Sequence of chain 1.A:
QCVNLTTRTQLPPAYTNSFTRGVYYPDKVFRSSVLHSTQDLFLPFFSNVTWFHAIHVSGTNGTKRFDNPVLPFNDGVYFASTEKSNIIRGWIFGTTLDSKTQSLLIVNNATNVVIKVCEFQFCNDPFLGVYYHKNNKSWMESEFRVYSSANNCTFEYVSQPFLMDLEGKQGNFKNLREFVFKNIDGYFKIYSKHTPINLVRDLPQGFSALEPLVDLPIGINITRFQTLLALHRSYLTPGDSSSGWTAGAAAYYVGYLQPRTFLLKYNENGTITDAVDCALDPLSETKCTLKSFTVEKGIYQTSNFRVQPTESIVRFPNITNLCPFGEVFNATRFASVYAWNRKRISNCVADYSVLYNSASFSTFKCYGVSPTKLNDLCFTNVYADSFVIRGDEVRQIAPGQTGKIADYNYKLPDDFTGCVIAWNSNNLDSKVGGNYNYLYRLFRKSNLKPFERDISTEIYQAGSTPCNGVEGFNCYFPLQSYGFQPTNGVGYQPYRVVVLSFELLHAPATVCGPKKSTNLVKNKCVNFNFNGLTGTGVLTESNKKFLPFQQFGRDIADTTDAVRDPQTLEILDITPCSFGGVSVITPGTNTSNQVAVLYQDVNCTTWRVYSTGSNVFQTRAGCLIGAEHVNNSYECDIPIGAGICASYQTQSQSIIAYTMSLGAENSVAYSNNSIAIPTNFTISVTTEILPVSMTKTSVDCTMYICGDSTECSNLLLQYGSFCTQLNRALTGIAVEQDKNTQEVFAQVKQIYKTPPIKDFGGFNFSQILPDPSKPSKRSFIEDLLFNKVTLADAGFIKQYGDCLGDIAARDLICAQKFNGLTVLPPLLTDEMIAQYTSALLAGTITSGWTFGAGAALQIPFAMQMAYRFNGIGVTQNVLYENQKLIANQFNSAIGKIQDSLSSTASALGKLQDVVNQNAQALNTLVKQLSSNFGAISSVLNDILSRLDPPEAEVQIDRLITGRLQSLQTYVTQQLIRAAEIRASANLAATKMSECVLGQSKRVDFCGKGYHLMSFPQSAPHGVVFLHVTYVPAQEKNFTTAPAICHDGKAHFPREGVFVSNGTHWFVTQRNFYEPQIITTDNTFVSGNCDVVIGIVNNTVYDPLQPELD

A small-molecule ligand and the protein it binds are described below.
Small molecule (SMILES): CC(=O)N[C@H]1[C@H](O[C@H]2[C@H](O)[C@@H](NC(C)=O)CO[C@@H]2CO)O[C@H](CO)[C@@H](O)[C@@H]1O

Sequence of chain 1.B:
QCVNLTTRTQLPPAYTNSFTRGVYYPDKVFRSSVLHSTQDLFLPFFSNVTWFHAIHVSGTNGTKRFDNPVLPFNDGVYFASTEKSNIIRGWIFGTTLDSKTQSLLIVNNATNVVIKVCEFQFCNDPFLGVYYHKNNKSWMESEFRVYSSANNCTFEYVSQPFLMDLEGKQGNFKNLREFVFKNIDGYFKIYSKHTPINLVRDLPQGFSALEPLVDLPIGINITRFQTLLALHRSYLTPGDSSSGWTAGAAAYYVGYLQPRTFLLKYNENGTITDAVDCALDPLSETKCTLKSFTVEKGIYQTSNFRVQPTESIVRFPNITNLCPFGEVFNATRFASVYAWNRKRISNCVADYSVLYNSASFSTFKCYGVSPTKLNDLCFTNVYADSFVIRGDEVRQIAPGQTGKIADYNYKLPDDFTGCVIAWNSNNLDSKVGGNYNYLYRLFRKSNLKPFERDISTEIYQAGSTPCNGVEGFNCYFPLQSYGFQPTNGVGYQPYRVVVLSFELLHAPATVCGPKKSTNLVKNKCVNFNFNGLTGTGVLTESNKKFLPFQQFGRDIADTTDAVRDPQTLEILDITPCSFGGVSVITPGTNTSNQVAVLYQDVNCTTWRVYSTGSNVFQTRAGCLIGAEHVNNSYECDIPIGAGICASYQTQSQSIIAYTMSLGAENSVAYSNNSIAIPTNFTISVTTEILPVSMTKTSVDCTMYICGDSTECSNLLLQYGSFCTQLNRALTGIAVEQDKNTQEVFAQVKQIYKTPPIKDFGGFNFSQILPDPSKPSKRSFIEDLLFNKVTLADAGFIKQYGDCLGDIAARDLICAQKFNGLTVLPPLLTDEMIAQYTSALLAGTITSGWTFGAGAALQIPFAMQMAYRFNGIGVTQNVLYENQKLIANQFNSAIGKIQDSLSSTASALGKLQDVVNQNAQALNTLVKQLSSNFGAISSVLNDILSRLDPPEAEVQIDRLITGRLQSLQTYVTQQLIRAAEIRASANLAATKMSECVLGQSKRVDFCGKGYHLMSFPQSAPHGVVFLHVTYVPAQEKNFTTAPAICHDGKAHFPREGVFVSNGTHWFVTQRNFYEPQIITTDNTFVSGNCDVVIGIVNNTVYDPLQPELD

Binding-site contacts:
Ligand atom C7 contacts residue ILE834 of chain 1.A at 4.5 Å (hydrophobic).
Ligand atom N2 contacts residue GLN644 of chain 1.B at 4.4 Å.
Ligand atom N2 contacts residue ASN616 of chain 1.B at 3.0 Å (h-bond).
Ligand atom C8 contacts residue GLN644 of chain 1.B at 3.9 Å.
Ligand atom C8 contacts residue ARG646 of chain 1.B at 4.2 Å.
Ligand atom C8 contacts residue THR645 of chain 1.B at 3.4 Å.
Ligand atom C3 contacts residue ASN616 of chain 1.B at 3.9 Å.
Ligand atom C5 contacts residue ASN616 of chain 1.B at 3.8 Å.
Ligand atom C8 contacts residue ILE834 of chain 1.A at 4.0 Å (hydrophobic).
Ligand atom C4 contacts residue ASN616 of chain 1.B at 4.4 Å.
Ligand atom C2 contacts residue ASN616 of chain 1.B at 2.6 Å.
Ligand atom C1 contacts residue ASN616 of chain 1.B at 1.5 Å.
Ligand atom C1 contacts residue THR618 of chain 1.B at 4.0 Å.
Ligand atom C7 contacts residue ASN616 of chain 1.B at 3.9 Å.
Ligand atom O5 contacts residue ASN616 of chain 1.B at 2.4 Å (h-bond).
Ligand atom O5 contacts residue THR618 of chain 1.B at 4.4 Å.
Ligand atom O7 contacts residue ILE834 of chain 1.A at 4.5 Å.
Ligand atom O6 contacts residue ASN616 of chain 1.B at 4.2 Å.
Ligand atom O7 contacts residue ASN616 of chain 1.B at 4.3 Å.